Binding-site contacts:
Ligand atom O4P contacts residue SER454 of chain 1.A at 3.4 Å (h-bond).
Ligand atom O5 contacts residue LEU448 of chain 1.A at 3.4 Å (h-bond).
Ligand atom O5P contacts residue GLY452 of chain 1.A at 3.9 Å.
Ligand atom O6 contacts residue THR449 of chain 1.A at 3.6 Å.
Ligand atom C6 contacts residue SER454 of chain 1.A at 3.9 Å.
Ligand atom O2P contacts residue LYS450 of chain 1.A at 3.9 Å.
Ligand atom O2 contacts residue LEU448 of chain 1.A at 3.7 Å.
Ligand atom C5 contacts residue GLY535 of chain 1.A at 3.5 Å.
Ligand atom O6P contacts residue SER536 of chain 1.A at 3.0 Å (h-bond).
Ligand atom O6P contacts residue SER451 of chain 1.A at 2.9 Å (h-bond).
Ligand atom P1 contacts residue ARG506 of chain 1.A at 3.5 Å.
Ligand atom P2 contacts residue LYS450 of chain 1.A at 3.9 Å.
Ligand atom O5P contacts residue ARG453 of chain 1.A at 3.4 Å (salt-bridge).
Ligand atom C1 contacts residue ARG506 of chain 1.A at 3.4 Å.
Ligand atom O6 contacts residue LYS450 of chain 1.A at 3.4 Å (salt-bridge).
Ligand atom O4 contacts residue GLY537 of chain 1.A at 3.5 Å (h-bond).
Ligand atom C6 contacts residue THR539 of chain 1.A at 3.8 Å.
Ligand atom O2P contacts residue ARG506 of chain 1.A at 3.0 Å (salt-bridge).
Ligand atom O3P contacts residue ARG506 of chain 1.A at 2.7 Å (salt-bridge).
Ligand atom O5P contacts residue THR449 of chain 1.A at 2.7 Å (h-bond).
Ligand atom O5 contacts residue THR449 of chain 1.A at 3.9 Å.
Ligand atom O4 contacts residue PHE538 of chain 1.A at 3.0 Å (h-bond).
Ligand atom C6 contacts residue LEU448 of chain 1.A at 3.8 Å (hydrophobic).
Ligand atom O4 contacts residue GLY535 of chain 1.A at 3.7 Å.
Ligand atom O1P contacts residue PRO534 of chain 1.A at 3.8 Å.
Ligand atom O3P contacts residue TRP499 of chain 1.A at 3.5 Å (h-bond).
Ligand atom O2P contacts residue THR449 of chain 1.A at 3.8 Å.
Ligand atom O1 contacts residue ARG506 of chain 1.A at 3.8 Å.
Ligand atom O4 contacts residue THR539 of chain 1.A at 3.8 Å.
Ligand atom C3 contacts residue ARG533 of chain 1.A at 3.6 Å.
Ligand atom O4P contacts residue GLY537 of chain 1.A at 3.0 Å (h-bond).
Ligand atom O3 contacts residue GLY531 of chain 1.A at 3.1 Å.
Ligand atom O3 contacts residue ARG533 of chain 1.A at 2.7 Å (salt-bridge).
Ligand atom O5P contacts residue SER454 of chain 1.A at 2.9 Å (h-bond).
Ligand atom O2 contacts residue GLY531 of chain 1.A at 3.2 Å (h-bond).
Ligand atom P2 contacts residue SER454 of chain 1.A at 3.9 Å.
Ligand atom O5P contacts residue LYS450 of chain 1.A at 3.8 Å.
Ligand atom O1P contacts residue GLY535 of chain 1.A at 3.0 Å (h-bond).
Ligand atom O6P contacts residue LYS450 of chain 1.A at 3.7 Å.
Ligand atom O3 contacts residue TRP499 of chain 1.A at 3.7 Å.

Sequence of chain 1.A:
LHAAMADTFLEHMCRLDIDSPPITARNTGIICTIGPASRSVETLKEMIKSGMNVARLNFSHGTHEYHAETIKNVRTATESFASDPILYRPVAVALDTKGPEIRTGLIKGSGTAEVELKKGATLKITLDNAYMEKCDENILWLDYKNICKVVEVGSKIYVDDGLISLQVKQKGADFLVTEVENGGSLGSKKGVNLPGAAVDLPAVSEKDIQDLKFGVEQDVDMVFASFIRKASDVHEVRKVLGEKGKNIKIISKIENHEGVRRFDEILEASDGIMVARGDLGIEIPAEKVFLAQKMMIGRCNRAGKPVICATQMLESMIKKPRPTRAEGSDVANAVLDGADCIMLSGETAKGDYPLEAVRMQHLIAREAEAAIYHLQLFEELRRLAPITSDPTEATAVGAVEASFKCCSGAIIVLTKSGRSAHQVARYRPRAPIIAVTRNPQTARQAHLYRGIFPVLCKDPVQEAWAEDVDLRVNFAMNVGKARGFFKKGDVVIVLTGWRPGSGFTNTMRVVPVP

The small molecule below binds the protein below.
Small molecule (SMILES): O=P(O)(O)OC[C@H]1O[C@](O)(COP(=O)(O)O)[C@@H](O)[C@@H]1O